Sequence of chain 1.A:
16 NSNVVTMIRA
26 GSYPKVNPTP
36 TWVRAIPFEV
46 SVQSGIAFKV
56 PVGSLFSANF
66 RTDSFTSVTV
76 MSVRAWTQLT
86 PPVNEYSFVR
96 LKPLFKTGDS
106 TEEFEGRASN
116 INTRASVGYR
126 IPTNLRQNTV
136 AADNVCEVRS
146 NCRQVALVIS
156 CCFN

The protein below binds the small molecule below.
Small molecule (SMILES): CO[P](=O)(O)O[C@H]1[C@@H](O)[C@H](n2ccc(=O)[nH]c2=O)O[C@@H]1COP(=O)(O)O

Sequence of chain 1.O:
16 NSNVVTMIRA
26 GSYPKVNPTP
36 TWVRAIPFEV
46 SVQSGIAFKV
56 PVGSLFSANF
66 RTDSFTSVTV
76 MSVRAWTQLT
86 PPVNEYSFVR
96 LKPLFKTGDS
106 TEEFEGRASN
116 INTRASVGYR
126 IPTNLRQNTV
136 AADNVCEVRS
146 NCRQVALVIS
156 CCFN

Binding-site contacts:
Ligand atom O4 contacts residue ARG125 of chain 1.A at 4.0 Å.
Ligand atom O3' contacts residue ARG125 of chain 1.A at 4.0 Å.
Ligand atom O2 contacts residue ARG125 of chain 1.A at 4.1 Å.
Ligand atom O2 contacts residue ASN16 of chain 1.O at 2.7 Å (h-bond).
Ligand atom OP2 contacts residue ARG131 of chain 1.A at 3.8 Å.
Ligand atom C2' contacts residue ARG125 of chain 1.A at 3.8 Å.
Ligand atom C4' contacts residue ARG125 of chain 1.A at 4.3 Å.
Ligand atom C5 contacts residue ARG125 of chain 1.A at 3.6 Å.
Ligand atom P contacts residue ARG125 of chain 1.A at 3.7 Å.
Ligand atom OP2 contacts residue SER77 of chain 1.A at 4.0 Å.
Ligand atom O5' contacts residue ARG131 of chain 1.A at 3.0 Å (salt-bridge).
Ligand atom C4 contacts residue ASN16 of chain 1.O at 4.0 Å.
Ligand atom C5' contacts residue ARG131 of chain 1.A at 3.5 Å.
Ligand atom N3 contacts residue SER17 of chain 1.O at 4.4 Å.
Ligand atom C3' contacts residue ARG125 of chain 1.A at 3.3 Å.
Ligand atom OP1 contacts residue ARG131 of chain 1.A at 3.4 Å (salt-bridge).
Ligand atom P contacts residue ARG131 of chain 1.A at 3.6 Å.
Ligand atom C2 contacts residue ASN16 of chain 1.O at 3.1 Å.
Ligand atom OP3 contacts residue SER77 of chain 1.A at 4.3 Å.
Ligand atom C4 contacts residue SER17 of chain 1.O at 4.1 Å.
Ligand atom C4 contacts residue ARG125 of chain 1.A at 3.7 Å.
Ligand atom OP3 contacts residue ARG125 of chain 1.A at 2.7 Å.
Ligand atom C6 contacts residue ARG125 of chain 1.A at 3.6 Å.
Ligand atom OP1 contacts residue ILE23 of chain 1.O at 3.7 Å.
Ligand atom O5' contacts residue ARG125 of chain 1.A at 3.1 Å (salt-bridge).
Ligand atom C5' contacts residue ARG125 of chain 1.A at 4.2 Å.
Ligand atom OP3 contacts residue ILE23 of chain 1.O at 4.3 Å.
Ligand atom C5 contacts residue THR21 of chain 1.O at 4.5 Å.
Ligand atom N3 contacts residue ARG125 of chain 1.A at 3.7 Å.
Ligand atom O4 contacts residue SER17 of chain 1.O at 3.2 Å.
Ligand atom OP1 contacts residue ARG125 of chain 1.A at 2.8 Å (salt-bridge).
Ligand atom N1 contacts residue ASN16 of chain 1.O at 4.4 Å.
Ligand atom P contacts residue ILE23 of chain 1.O at 4.2 Å.
Ligand atom N1 contacts residue ARG125 of chain 1.A at 3.8 Å.
Ligand atom C1' contacts residue ARG125 of chain 1.A at 4.3 Å.
Ligand atom OP2 contacts residue ILE23 of chain 1.O at 4.0 Å.
Ligand atom O4 contacts residue THR21 of chain 1.O at 4.2 Å.
Ligand atom N3 contacts residue ASN16 of chain 1.O at 2.8 Å (h-bond).
Ligand atom O4 contacts residue ASN16 of chain 1.O at 4.3 Å.
Ligand atom C2 contacts residue ARG125 of chain 1.A at 3.9 Å.